Sequence of chain 2.A:
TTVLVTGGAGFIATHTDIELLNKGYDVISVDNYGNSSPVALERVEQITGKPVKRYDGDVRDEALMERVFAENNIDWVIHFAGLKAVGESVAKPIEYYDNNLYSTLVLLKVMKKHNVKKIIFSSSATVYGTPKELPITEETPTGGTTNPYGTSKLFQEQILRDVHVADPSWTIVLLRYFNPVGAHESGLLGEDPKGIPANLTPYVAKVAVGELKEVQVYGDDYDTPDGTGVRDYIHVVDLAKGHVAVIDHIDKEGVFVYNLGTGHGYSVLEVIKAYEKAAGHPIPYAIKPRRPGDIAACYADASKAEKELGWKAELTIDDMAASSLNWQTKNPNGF

A small-molecule ligand and the protein it binds are described below.
Small molecule (SMILES): O=c1ccn([C@@H]2O[C@H](CO[P](=O)(O)O[P](=O)(O)O[C@H]3O[C@H](CO)[C@@H](O)[C@H](O)[C@H]3O)[C@@H](O)[C@H]2O)c(=O)[nH]1

Binding-site contacts:
Ligand atom O4' contacts residue NAD1 of chain 2.B at 3.2 Å.
Ligand atom O1A contacts residue ALA199 of chain 2.A at 3.4 Å (h-bond).
Ligand atom C5C contacts residue TYR234 of chain 2.A at 3.5 Å (hydrophobic).
Ligand atom O3A contacts residue ASN180 of chain 2.A at 3.3 Å (h-bond).
Ligand atom O2' contacts residue ASN200 of chain 2.A at 2.8 Å (h-bond).
Ligand atom O6' contacts residue ASN180 of chain 2.A at 2.8 Å (h-bond).
Ligand atom O2 contacts residue TYR219 of chain 2.A at 3.0 Å (h-bond).
Ligand atom O5C contacts residue ARG292 of chain 2.A at 3.5 Å (salt-bridge).
Ligand atom O1B contacts residue ASN180 of chain 2.A at 3.0 Å (h-bond).
Ligand atom O1A contacts residue ARG292 of chain 2.A at 2.8 Å (salt-bridge).
Ligand atom N3 contacts residue GLN217 of chain 2.A at 2.7 Å (h-bond).
Ligand atom C4 contacts residue TYR219 of chain 2.A at 3.3 Å (hydrophobic).
Ligand atom C2 contacts residue GLN217 of chain 2.A at 3.5 Å.
Ligand atom O4' contacts residue SER125 of chain 2.A at 2.4 Å (h-bond).
Ligand atom O2C contacts residue ASP295 of chain 2.A at 2.7 Å (salt-bridge).
Ligand atom O2 contacts residue VAL218 of chain 2.A at 3.4 Å.
Ligand atom O2A contacts residue LEU201 of chain 2.A at 2.9 Å (h-bond).
Ligand atom O3' contacts residue LYS85 of chain 2.A at 2.9 Å (salt-bridge).
Ligand atom O5' contacts residue NAD1 of chain 2.B at 3.5 Å (h-bond).
Ligand atom N3 contacts residue TYR219 of chain 2.A at 3.3 Å.
Ligand atom C6' contacts residue SER125 of chain 2.A at 3.3 Å.
Ligand atom O4C contacts residue VAL269 of chain 2.A at 3.5 Å.
Ligand atom C2C contacts residue ASP295 of chain 2.A at 3.5 Å.
Ligand atom O2 contacts residue GLN217 of chain 2.A at 3.4 Å (h-bond).
Ligand atom O3' contacts residue TYR150 of chain 2.A at 2.8 Å (h-bond).
Ligand atom O5' contacts residue ASN180 of chain 2.A at 3.3 Å (h-bond).
Ligand atom C2' contacts residue NAD1 of chain 2.B at 3.2 Å.
Ligand atom C4' contacts residue NAD1 of chain 2.B at 3.1 Å.
Ligand atom O2' contacts residue LYS85 of chain 2.A at 3.0 Å (salt-bridge).
Ligand atom O2A contacts residue ASN200 of chain 2.A at 3.1 Å (h-bond).
Ligand atom O2B contacts residue ARG292 of chain 2.A at 3.0 Å (salt-bridge).
Ligand atom O1B contacts residue ARG232 of chain 2.A at 2.8 Å (salt-bridge).
Ligand atom C6' contacts residue PHE179 of chain 2.A at 3.2 Å (hydrophobic).
Ligand atom C6' contacts residue TYR178 of chain 2.A at 3.5 Å (hydrophobic).
Ligand atom C2' contacts residue ASN200 of chain 2.A at 3.5 Å.
Ligand atom O4' contacts residue TYR150 of chain 2.A at 2.6 Å (h-bond).
Ligand atom O3C contacts residue GLY230 of chain 2.A at 3.5 Å.
Ligand atom C2 contacts residue TYR219 of chain 2.A at 3.5 Å (hydrophobic).
Ligand atom O4 contacts residue TYR219 of chain 2.A at 3.4 Å.
Ligand atom O3C contacts residue ARG232 of chain 2.A at 3.5 Å.